Sequence of chain 1.G:
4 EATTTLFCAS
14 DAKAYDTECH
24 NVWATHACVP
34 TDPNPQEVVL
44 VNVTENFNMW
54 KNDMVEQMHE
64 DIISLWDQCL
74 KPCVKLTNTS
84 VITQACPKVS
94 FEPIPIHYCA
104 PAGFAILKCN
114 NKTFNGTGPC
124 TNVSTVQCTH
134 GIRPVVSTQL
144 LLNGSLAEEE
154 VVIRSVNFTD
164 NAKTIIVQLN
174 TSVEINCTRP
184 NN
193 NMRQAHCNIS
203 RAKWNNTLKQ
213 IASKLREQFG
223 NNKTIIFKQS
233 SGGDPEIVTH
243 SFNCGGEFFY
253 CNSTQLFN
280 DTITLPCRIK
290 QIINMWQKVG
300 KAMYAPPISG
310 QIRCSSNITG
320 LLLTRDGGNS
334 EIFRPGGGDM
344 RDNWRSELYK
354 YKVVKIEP

This small molecule binds to this protein.
Small molecule (SMILES): CC(=O)N[C@@H]1[C@@H](O)[C@H](O)[C@@H](CO)O[C@H]1O

Binding-site contacts:
Ligand atom O5 contacts residue ASN207 of chain 1.G at 2.4 Å (h-bond).
Ligand atom O6 contacts residue LYS211 of chain 1.G at 4.1 Å.
Ligand atom C1 contacts residue ASN207 of chain 1.G at 1.4 Å.
Ligand atom N2 contacts residue ASN207 of chain 1.G at 3.0 Å (h-bond).
Ligand atom O7 contacts residue ASN207 of chain 1.G at 3.6 Å (h-bond).
Ligand atom C7 contacts residue ASN207 of chain 1.G at 3.6 Å.
Ligand atom C4 contacts residue ASN207 of chain 1.G at 4.2 Å.
Ligand atom C2 contacts residue ASN207 of chain 1.G at 2.5 Å.
Ligand atom C5 contacts residue ASN207 of chain 1.G at 3.7 Å.
Ligand atom C3 contacts residue ASN207 of chain 1.G at 3.8 Å.